This small molecule binds to this protein.
Small molecule (SMILES): CC(=O)N[C@@H]1[C@@H](O)[C@H](O)[C@@H](CO)O[C@H]1O

Binding-site contacts:
Ligand atom C2 contacts residue ASN584 of chain 1.A at 2.6 Å.
Ligand atom O5 contacts residue ASN584 of chain 1.A at 2.3 Å (h-bond).
Ligand atom N2 contacts residue ASN584 of chain 1.A at 3.1 Å (h-bond).
Ligand atom O5 contacts residue VAL587 of chain 1.A at 4.1 Å.
Ligand atom C5 contacts residue ASN584 of chain 1.A at 3.6 Å.
Ligand atom C3 contacts residue ASN584 of chain 1.A at 3.9 Å.
Ligand atom C7 contacts residue ASN584 of chain 1.A at 3.5 Å.
Ligand atom C5 contacts residue SER586 of chain 1.A at 3.9 Å.
Ligand atom O7 contacts residue ASN584 of chain 1.A at 3.5 Å (h-bond).
Ligand atom C6 contacts residue SER586 of chain 1.A at 4.0 Å.
Ligand atom C1 contacts residue ASN584 of chain 1.A at 1.4 Å.
Ligand atom C4 contacts residue ASN584 of chain 1.A at 4.3 Å.
Ligand atom O5 contacts residue SER586 of chain 1.A at 4.2 Å.

Sequence of chain 1.A:
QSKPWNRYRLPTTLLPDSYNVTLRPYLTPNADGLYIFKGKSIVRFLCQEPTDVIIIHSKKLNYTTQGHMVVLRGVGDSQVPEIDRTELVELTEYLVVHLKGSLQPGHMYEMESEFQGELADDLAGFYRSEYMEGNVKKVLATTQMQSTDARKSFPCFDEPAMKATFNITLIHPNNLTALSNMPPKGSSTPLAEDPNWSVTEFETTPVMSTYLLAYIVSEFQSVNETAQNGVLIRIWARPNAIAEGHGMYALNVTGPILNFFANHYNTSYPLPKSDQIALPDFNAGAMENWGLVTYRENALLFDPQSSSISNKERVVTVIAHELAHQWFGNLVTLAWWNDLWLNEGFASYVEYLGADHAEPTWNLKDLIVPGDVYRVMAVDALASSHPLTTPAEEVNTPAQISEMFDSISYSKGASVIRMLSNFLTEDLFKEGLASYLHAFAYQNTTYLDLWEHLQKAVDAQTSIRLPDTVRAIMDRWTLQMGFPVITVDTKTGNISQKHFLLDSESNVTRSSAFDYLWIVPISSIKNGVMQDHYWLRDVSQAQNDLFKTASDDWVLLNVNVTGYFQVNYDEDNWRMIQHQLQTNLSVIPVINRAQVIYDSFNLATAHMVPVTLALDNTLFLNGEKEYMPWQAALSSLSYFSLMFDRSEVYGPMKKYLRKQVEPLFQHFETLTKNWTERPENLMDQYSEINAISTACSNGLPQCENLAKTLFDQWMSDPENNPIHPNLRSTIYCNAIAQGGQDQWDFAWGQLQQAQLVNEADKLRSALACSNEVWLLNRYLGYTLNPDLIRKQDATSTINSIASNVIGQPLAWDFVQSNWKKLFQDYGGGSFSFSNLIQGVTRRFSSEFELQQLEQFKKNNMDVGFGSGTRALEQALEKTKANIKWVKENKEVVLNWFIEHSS